Sequence of chain 1.A:
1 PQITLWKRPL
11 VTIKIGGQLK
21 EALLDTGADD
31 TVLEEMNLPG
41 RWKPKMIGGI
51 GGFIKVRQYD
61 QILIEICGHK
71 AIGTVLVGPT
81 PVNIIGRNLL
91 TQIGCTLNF

Binding-site contacts:
Ligand atom C25 contacts residue ASP30 of chain 1.B at 3.7 Å.
Ligand atom C1 contacts residue ASP30 of chain 1.A at 3.4 Å.
Ligand atom C32 contacts residue GLY27 of chain 1.B at 3.6 Å.
Ligand atom O10 contacts residue ILE50 of chain 1.B at 3.2 Å.
Ligand atom O26 contacts residue ASP30 of chain 1.B at 3.1 Å (salt-bridge).
Ligand atom C27 contacts residue ASP29 of chain 1.B at 3.6 Å.
Ligand atom O18 contacts residue ASP25 of chain 1.A at 2.5 Å (salt-bridge).
Ligand atom C17 contacts residue ASP25 of chain 1.B at 3.2 Å.
Ligand atom C12 contacts residue GLY27 of chain 1.A at 3.5 Å.
Ligand atom O23 contacts residue ALA28 of chain 1.B at 3.4 Å.
Ligand atom C35 contacts residue PRO81 of chain 1.A at 3.7 Å (hydrophobic).
Ligand atom C25 contacts residue ALA28 of chain 1.B at 3.8 Å (hydrophobic).
Ligand atom N1 contacts residue ASP30 of chain 1.A at 3.1 Å (salt-bridge).
Ligand atom C37 contacts residue GLY27 of chain 1.B at 3.2 Å.
Ligand atom C17 contacts residue ASP25 of chain 1.A at 3.2 Å.
Ligand atom C33 contacts residue ILE50 of chain 1.B at 3.8 Å (hydrophobic).
Ligand atom O9 contacts residue ILE50 of chain 1.B at 3.6 Å.
Ligand atom C32 contacts residue ASP25 of chain 1.A at 3.3 Å.
Ligand atom C34 contacts residue GLY49 of chain 1.B at 3.6 Å.
Ligand atom O26 contacts residue ASP29 of chain 1.B at 3.3 Å (salt-bridge).
Ligand atom C30 contacts residue GLY48 of chain 1.B at 3.2 Å.
Ligand atom O10 contacts residue GLY49 of chain 1.A at 3.4 Å.
Ligand atom O28 contacts residue ASP29 of chain 1.B at 2.9 Å (salt-bridge).
Ligand atom C34 contacts residue PRO81 of chain 1.A at 3.5 Å (hydrophobic).
Ligand atom C6 contacts residue ALA28 of chain 1.A at 3.5 Å (hydrophobic).
Ligand atom C7 contacts residue ALA28 of chain 1.A at 3.5 Å (hydrophobic).
Ligand atom C19 contacts residue GLY27 of chain 1.B at 3.8 Å.
Ligand atom N20 contacts residue GLY27 of chain 1.B at 3.0 Å (h-bond).
Ligand atom O26 contacts residue ALA28 of chain 1.B at 3.8 Å.
Ligand atom O18 contacts residue ASP25 of chain 1.B at 2.5 Å (salt-bridge).
Ligand atom C4 contacts residue GLY48 of chain 1.A at 3.2 Å.
Ligand atom O9 contacts residue ILE84 of chain 1.A at 3.6 Å.
Ligand atom O18 contacts residue ALA28 of chain 1.B at 3.8 Å.
Ligand atom O18 contacts residue GLY27 of chain 1.B at 3.2 Å.
Ligand atom C34 contacts residue ILE50 of chain 1.B at 3.7 Å (hydrophobic).
Ligand atom C7 contacts residue ASP30 of chain 1.A at 3.4 Å.
Ligand atom C29 contacts residue GLY27 of chain 1.B at 3.7 Å.
Ligand atom C7 contacts residue VAL32 of chain 1.A at 3.6 Å (hydrophobic).
Ligand atom C31 contacts residue GLY48 of chain 1.B at 3.3 Å.
Ligand atom C16 contacts residue ASP25 of chain 1.A at 3.0 Å.

Sequence of chain 1.B:
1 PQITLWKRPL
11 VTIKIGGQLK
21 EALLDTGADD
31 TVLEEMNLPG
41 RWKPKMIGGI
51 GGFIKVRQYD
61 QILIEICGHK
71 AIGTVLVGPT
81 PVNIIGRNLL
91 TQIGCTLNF

The small molecule below binds the protein below.
Small molecule (SMILES): CCC(CC)CN(C[C@@H](O)[C@H](Cc1ccccc1)NC(=O)O[C@H]1CO[C@H]2OCC[C@H]21)S(=O)(=O)c1ccc2ncsc2c1